Binding-site contacts:
Ligand atom OP1 contacts residue LYS35 of chain 1.B at 3.4 Å (salt-bridge).
Ligand atom C4' contacts residue GLY64 of chain 1.B at 3.2 Å.
Ligand atom OP1 contacts residue PRO63 of chain 1.B at 3.5 Å.
Ligand atom C3' contacts residue GLY64 of chain 1.B at 3.9 Å.
Ligand atom OP1 contacts residue LEU62 of chain 1.B at 3.7 Å.
Ligand atom OP2 contacts residue THR67 of chain 1.B at 3.9 Å.
Ligand atom OP2 contacts residue LYS68 of chain 1.B at 3.0 Å.
Ligand atom O5' contacts residue LYS35 of chain 1.B at 3.8 Å.
Ligand atom OP1 contacts residue GLY64 of chain 1.B at 2.9 Å (h-bond).
Ligand atom O5' contacts residue GLY66 of chain 1.B at 3.7 Å.
Ligand atom C5' contacts residue GLY66 of chain 1.B at 3.8 Å.
Ligand atom C5' contacts residue GLY64 of chain 1.B at 4.0 Å.
Ligand atom OP2 contacts residue VAL65 of chain 1.B at 4.0 Å.
Ligand atom P contacts residue ILE69 of chain 1.B at 4.0 Å.
Ligand atom OP1 contacts residue VAL65 of chain 1.B at 3.7 Å.
Ligand atom OP1 contacts residue GLY66 of chain 1.B at 2.9 Å (h-bond).
Ligand atom P contacts residue LYS68 of chain 1.B at 3.8 Å.
Ligand atom OP1 contacts residue THR67 of chain 1.B at 3.7 Å.
Ligand atom O3' contacts residue VAL65 of chain 1.B at 3.8 Å.
Ligand atom P contacts residue GLY66 of chain 1.B at 3.8 Å.
Ligand atom P contacts residue LYS35 of chain 1.B at 3.5 Å.
Ligand atom OP2 contacts residue LYS68 of chain 1.B at 3.3 Å.
Ligand atom C8 contacts residue LYS35 of chain 1.B at 3.9 Å.
Ligand atom N1 contacts residue HIS34 of chain 1.B at 4.0 Å.
Ligand atom N3 contacts residue ALA38 of chain 1.B at 3.5 Å.
Ligand atom OP2 contacts residue GLY66 of chain 1.B at 3.8 Å.
Ligand atom OP1 contacts residue ILE69 of chain 1.B at 2.9 Å (h-bond).
Ligand atom N7 contacts residue LYS35 of chain 1.B at 4.0 Å.
Ligand atom P contacts residue LYS68 of chain 1.B at 3.9 Å.
Ligand atom C5' contacts residue GLY64 of chain 1.B at 3.2 Å.
Ligand atom O3' contacts residue GLY64 of chain 1.B at 3.3 Å.
Ligand atom OP1 contacts residue LYS68 of chain 1.B at 3.5 Å (salt-bridge).
Ligand atom O4' contacts residue ALA38 of chain 1.B at 3.6 Å.
Ligand atom C6 contacts residue HIS34 of chain 1.B at 4.0 Å.
Ligand atom OP3 contacts residue LYS35 of chain 1.B at 2.5 Å (salt-bridge).
Ligand atom P contacts residue GLY64 of chain 1.B at 3.7 Å.
Ligand atom O3' contacts residue ILE69 of chain 1.B at 3.7 Å.
Ligand atom OP1 contacts residue LYS68 of chain 1.B at 3.8 Å.
Ligand atom O6 contacts residue HIS34 of chain 1.B at 3.8 Å.
Ligand atom C5' contacts residue TYR39 of chain 1.B at 3.8 Å (hydrophobic).

Sequence of chain 1.B:
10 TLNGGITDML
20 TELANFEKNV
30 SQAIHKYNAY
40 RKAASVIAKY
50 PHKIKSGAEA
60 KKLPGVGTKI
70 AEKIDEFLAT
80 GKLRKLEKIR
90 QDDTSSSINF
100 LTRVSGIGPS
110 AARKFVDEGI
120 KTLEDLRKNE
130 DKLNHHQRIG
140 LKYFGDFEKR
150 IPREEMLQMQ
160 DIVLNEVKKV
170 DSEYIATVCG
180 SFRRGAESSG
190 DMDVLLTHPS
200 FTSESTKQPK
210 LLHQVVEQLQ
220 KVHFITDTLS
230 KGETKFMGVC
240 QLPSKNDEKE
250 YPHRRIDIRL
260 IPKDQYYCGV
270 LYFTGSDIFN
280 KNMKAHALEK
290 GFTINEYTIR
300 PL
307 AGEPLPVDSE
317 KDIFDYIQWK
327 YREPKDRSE

A small-molecule ligand and the protein it binds are described below.
Small molecule (SMILES): Cc1cn([C@H]2C[C@H](O[P](=O)(O)OC[C@H]3O[C@@H](n4ccc(N)nc4=O)C[C@@H]3O[P](=O)(O)OC[C@H]3O[C@@H](n4cnc5c(=O)nc(N)[nH]c54)C[C@@H]3O[P](=O)(O)OC[C@H]3O[C@@H](n4cnc5c(=O)nc(N)[nH]c54)C[C@@H]3O)[C@@H](CO[P](=O)(O)O[C@H]3C[C@H](n4cnc5c(=O)nc(N)[nH]c54)O[C@@H]3COP(=O)(O)O)O2)c(=O)[nH]c1=O